Binding-site contacts:
Ligand atom N2 contacts residue LYS118 of chain 1.A at 4.2 Å.
Ligand atom N2 contacts residue ASN67 of chain 1.A at 2.7 Å (h-bond).
Ligand atom C1 contacts residue ASN67 of chain 1.A at 1.5 Å.
Ligand atom C8 contacts residue ASN67 of chain 1.A at 3.2 Å.
Ligand atom O2 contacts residue THR66 of chain 1.A at 3.9 Å.
Ligand atom C3 contacts residue THR66 of chain 1.A at 4.1 Å.
Ligand atom C2 contacts residue ASN67 of chain 1.A at 2.6 Å.
Ligand atom O2 contacts residue LYS64 of chain 1.A at 4.2 Å.
Ligand atom O7 contacts residue LYS118 of chain 1.A at 4.3 Å.
Ligand atom C7 contacts residue ASN67 of chain 1.A at 2.9 Å.
Ligand atom C4 contacts residue ASN67 of chain 1.A at 4.3 Å.
Ligand atom C3 contacts residue GOL1 of chain 1.H at 4.2 Å.
Ligand atom O3 contacts residue THR66 of chain 1.A at 3.9 Å.
Ligand atom O7 contacts residue ASN67 of chain 1.A at 3.5 Å (h-bond).
Ligand atom O3 contacts residue GOL1 of chain 1.H at 2.9 Å (h-bond).
Ligand atom O4 contacts residue GOL1 of chain 1.H at 3.5 Å (h-bond).
Ligand atom C4 contacts residue GOL1 of chain 1.H at 4.3 Å.
Ligand atom C5 contacts residue ASN67 of chain 1.A at 3.7 Å.
Ligand atom C2 contacts residue THR66 of chain 1.A at 3.9 Å.
Ligand atom C3 contacts residue ASN67 of chain 1.A at 3.9 Å.
Ligand atom O3 contacts residue ASN67 of chain 1.A at 4.3 Å.
Ligand atom O5 contacts residue ASN67 of chain 1.A at 2.4 Å (h-bond).

Sequence of chain 1.A:
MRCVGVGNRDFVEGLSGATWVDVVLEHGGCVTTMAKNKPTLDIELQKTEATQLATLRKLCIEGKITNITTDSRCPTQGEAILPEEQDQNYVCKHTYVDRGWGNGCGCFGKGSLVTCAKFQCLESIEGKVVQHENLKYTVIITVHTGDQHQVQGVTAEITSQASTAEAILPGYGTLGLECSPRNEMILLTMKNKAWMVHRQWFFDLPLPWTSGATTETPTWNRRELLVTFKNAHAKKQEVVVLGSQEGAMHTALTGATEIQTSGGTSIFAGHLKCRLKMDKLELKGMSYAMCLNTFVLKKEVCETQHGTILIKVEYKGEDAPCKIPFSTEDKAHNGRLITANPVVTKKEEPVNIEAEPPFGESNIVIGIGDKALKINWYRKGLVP

A protein and the small-molecule ligand that binds it are described below.
Small molecule (SMILES): CC(=O)N[C@H]1[C@H](O[C@H]2[C@H](O)[C@@H](NC(C)=O)CO[C@@H]2CO[C@@H]2O[C@@H](C)[C@@H](O)[C@@H](O)[C@@H]2O)O[C@H](CO)[C@@H](O[C@@H]2O[C@H](CO[C@H]3O[C@H](CO)[C@@H](O)[C@H](O)[C@@H]3O)[C@@H](O)[C@H](O)[C@@H]2O)[C@@H]1O